Sequence of chain 1.A:
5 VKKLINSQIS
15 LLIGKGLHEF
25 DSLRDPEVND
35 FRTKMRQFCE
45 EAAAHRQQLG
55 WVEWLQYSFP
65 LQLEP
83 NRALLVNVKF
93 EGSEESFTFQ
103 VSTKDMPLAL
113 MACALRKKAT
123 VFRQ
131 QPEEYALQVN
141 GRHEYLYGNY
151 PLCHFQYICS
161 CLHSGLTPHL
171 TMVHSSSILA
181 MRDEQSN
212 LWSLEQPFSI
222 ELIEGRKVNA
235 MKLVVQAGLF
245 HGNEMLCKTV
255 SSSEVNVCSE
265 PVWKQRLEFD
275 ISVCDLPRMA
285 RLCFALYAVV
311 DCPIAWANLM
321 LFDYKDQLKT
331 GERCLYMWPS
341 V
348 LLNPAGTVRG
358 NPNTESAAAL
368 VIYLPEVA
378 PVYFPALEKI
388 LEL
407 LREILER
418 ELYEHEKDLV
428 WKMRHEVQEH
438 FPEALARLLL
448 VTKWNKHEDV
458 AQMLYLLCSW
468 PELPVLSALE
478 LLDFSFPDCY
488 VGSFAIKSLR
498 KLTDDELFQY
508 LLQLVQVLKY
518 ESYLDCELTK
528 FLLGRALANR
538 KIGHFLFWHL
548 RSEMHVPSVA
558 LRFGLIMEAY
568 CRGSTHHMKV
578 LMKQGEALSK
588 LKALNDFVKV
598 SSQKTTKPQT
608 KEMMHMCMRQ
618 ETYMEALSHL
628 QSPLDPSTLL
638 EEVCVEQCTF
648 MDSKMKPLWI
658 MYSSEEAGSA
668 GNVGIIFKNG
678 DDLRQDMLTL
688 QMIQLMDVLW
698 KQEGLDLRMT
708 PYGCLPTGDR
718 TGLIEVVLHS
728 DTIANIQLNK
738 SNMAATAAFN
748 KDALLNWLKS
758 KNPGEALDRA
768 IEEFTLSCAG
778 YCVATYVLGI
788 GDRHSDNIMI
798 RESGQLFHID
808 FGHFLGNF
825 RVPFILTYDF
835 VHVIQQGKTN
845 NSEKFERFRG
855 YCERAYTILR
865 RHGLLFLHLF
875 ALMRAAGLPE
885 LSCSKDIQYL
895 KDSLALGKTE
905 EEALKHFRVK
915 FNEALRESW

Binding-site contacts:
Ligand atom F contacts residue ILE721 of chain 1.A at 3.4 Å.
Ligand atom CBI contacts residue ASP807 of chain 1.A at 3.5 Å.
Ligand atom CAE contacts residue THR729 of chain 1.A at 3.7 Å.
Ligand atom CAA contacts residue PHE647 of chain 1.A at 3.7 Å (hydrophobic).
Ligand atom C5 contacts residue ILE673 of chain 1.A at 3.6 Å (hydrophobic).
Ligand atom CAP contacts residue TRP656 of chain 1.A at 3.6 Å (hydrophobic).
Ligand atom CAF contacts residue PRO654 of chain 1.A at 3.5 Å (hydrophobic).
Ligand atom C2 contacts residue VAL724 of chain 1.A at 3.4 Å (hydrophobic).
Ligand atom CAG contacts residue TRP656 of chain 1.A at 3.7 Å (hydrophobic).
Ligand atom NBG contacts residue ILE721 of chain 1.A at 3.5 Å.
Ligand atom CAM contacts residue ASP728 of chain 1.A at 3.5 Å.
Ligand atom NAU contacts residue ILE806 of chain 1.A at 3.5 Å.
Ligand atom CBF contacts residue ILE806 of chain 1.A at 3.5 Å (hydrophobic).
Ligand atom CAN contacts residue PRO654 of chain 1.A at 3.5 Å (hydrophobic).
Ligand atom CAI contacts residue MET648 of chain 1.A at 3.6 Å (hydrophobic).
Ligand atom CAO contacts residue ILE673 of chain 1.A at 3.7 Å (hydrophobic).
Ligand atom CBI contacts residue ASP683 of chain 1.A at 3.3 Å.
Ligand atom N3 contacts residue VAL724 of chain 1.A at 3.0 Å (h-bond).
Ligand atom CBD contacts residue ASP807 of chain 1.A at 3.6 Å.
Ligand atom C6 contacts residue MET796 of chain 1.A at 3.5 Å (hydrophobic).
Ligand atom CBF contacts residue TYR709 of chain 1.A at 3.5 Å (hydrophobic).
Ligand atom F contacts residue LYS675 of chain 1.A at 2.9 Å.
Ligand atom CAF contacts residue TRP656 of chain 1.A at 3.6 Å (hydrophobic).
Ligand atom CAF contacts residue MET648 of chain 1.A at 3.7 Å (hydrophobic).
Ligand atom CAD contacts residue THR729 of chain 1.A at 3.6 Å.
Ligand atom CAT contacts residue TRP656 of chain 1.A at 3.6 Å (hydrophobic).
Ligand atom N1 contacts residue MET796 of chain 1.A at 3.4 Å (h-bond).
Ligand atom OBL contacts residue ASP683 of chain 1.A at 2.1 Å (salt-bridge).
Ligand atom NAV contacts residue MET796 of chain 1.A at 3.7 Å.
Ligand atom CAH contacts residue MET648 of chain 1.A at 3.7 Å (hydrophobic).
Ligand atom C4 contacts residue ILE673 of chain 1.A at 3.7 Å (hydrophobic).
Ligand atom CBJ contacts residue ASP807 of chain 1.A at 3.5 Å.
Ligand atom CBJ contacts residue ASP683 of chain 1.A at 3.8 Å.
Ligand atom CBH contacts residue ASP807 of chain 1.A at 3.2 Å.
Ligand atom F contacts residue ASP807 of chain 1.A at 3.5 Å.
Ligand atom CAZ contacts residue ILE673 of chain 1.A at 3.8 Å (hydrophobic).
Ligand atom CAE contacts residue ASP728 of chain 1.A at 3.2 Å.
Ligand atom CAH contacts residue TRP656 of chain 1.A at 3.5 Å (hydrophobic).
Ligand atom NBG contacts residue GLU722 of chain 1.A at 2.9 Å (salt-bridge).
Ligand atom CBJ contacts residue TYR709 of chain 1.A at 3.4 Å (hydrophobic).

The protein below binds the small molecule below.
Small molecule (SMILES): Cc1ccccc1-n1c(Cn2nc(-c3ccc(O)c(F)c3)c3c(N)ncnc32)nc2cccc(C)c2c1=O